A protein and the small-molecule ligand that binds it are described below.
Small molecule (SMILES): N#Cc1cccc(-c2nc(-c3cccnc3)no2)c1

Sequence of chain 1.D:
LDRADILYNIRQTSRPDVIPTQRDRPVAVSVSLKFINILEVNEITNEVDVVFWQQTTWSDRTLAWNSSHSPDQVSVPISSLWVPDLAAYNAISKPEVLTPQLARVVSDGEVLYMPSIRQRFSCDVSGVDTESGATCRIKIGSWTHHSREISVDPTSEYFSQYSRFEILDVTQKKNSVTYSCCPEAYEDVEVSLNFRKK

Sequence of chain 1.C:
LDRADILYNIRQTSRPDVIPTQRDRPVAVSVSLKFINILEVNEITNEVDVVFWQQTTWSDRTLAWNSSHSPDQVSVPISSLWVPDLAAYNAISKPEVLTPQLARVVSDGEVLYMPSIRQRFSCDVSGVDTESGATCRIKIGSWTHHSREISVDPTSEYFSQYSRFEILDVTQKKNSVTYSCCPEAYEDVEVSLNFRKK

Binding-site contacts:
Ligand atom C1 contacts residue LEU112 of chain 1.D at 3.9 Å (hydrophobic).
Ligand atom C1 contacts residue TRP143 of chain 1.C at 3.9 Å (hydrophobic).
Ligand atom C3 contacts residue TRP143 of chain 1.C at 3.7 Å (hydrophobic).
Ligand atom C1 contacts residue MET114 of chain 1.D at 4.2 Å (hydrophobic).
Ligand atom C8 contacts residue MET114 of chain 1.D at 4.1 Å (hydrophobic).
Ligand atom N4 contacts residue TYR192 of chain 1.C at 3.9 Å.
Ligand atom C9 contacts residue TYR185 of chain 1.C at 4.1 Å (hydrophobic).
Ligand atom C5 contacts residue TRP143 of chain 1.C at 3.3 Å (hydrophobic).
Ligand atom C2 contacts residue MET114 of chain 1.D at 3.5 Å (hydrophobic).
Ligand atom N3 contacts residue TRP53 of chain 1.D at 3.2 Å.
Ligand atom C14 contacts residue TYR185 of chain 1.C at 2.9 Å (hydrophobic).
Ligand atom C1 contacts residue THR144 of chain 1.C at 4.2 Å.
Ligand atom C12 contacts residue TRP53 of chain 1.D at 3.9 Å (hydrophobic).
Ligand atom N2 contacts residue TRP143 of chain 1.C at 3.9 Å.
Ligand atom C4 contacts residue LEU112 of chain 1.D at 3.8 Å (hydrophobic).
Ligand atom N1 contacts residue THR144 of chain 1.C at 3.9 Å.
Ligand atom C3 contacts residue LEU112 of chain 1.D at 4.0 Å (hydrophobic).
Ligand atom C6 contacts residue MET114 of chain 1.D at 3.9 Å (hydrophobic).
Ligand atom N4 contacts residue TYR185 of chain 1.C at 3.1 Å (h-bond).
Ligand atom C13 contacts residue TYR89 of chain 1.C at 3.4 Å (hydrophobic).
Ligand atom C3 contacts residue THR144 of chain 1.C at 4.2 Å.
Ligand atom C10 contacts residue TYR89 of chain 1.C at 3.8 Å (hydrophobic).
Ligand atom C12 contacts residue TYR89 of chain 1.C at 4.0 Å (hydrophobic).
Ligand atom C6 contacts residue TRP143 of chain 1.C at 3.4 Å (hydrophobic).
Ligand atom O1 contacts residue TRP143 of chain 1.C at 3.8 Å.
Ligand atom O1 contacts residue TRP53 of chain 1.D at 3.9 Å.
Ligand atom C9 contacts residue TYR89 of chain 1.C at 4.1 Å (hydrophobic).
Ligand atom N1 contacts residue LEU112 of chain 1.D at 4.0 Å.
Ligand atom C7 contacts residue TRP143 of chain 1.C at 3.6 Å (hydrophobic).
Ligand atom C8 contacts residue TRP143 of chain 1.C at 3.1 Å (hydrophobic).
Ligand atom N1 contacts residue ARG104 of chain 1.D at 3.8 Å.
Ligand atom C10 contacts residue TYR192 of chain 1.C at 4.2 Å (hydrophobic).
Ligand atom N3 contacts residue TRP143 of chain 1.C at 4.1 Å.
Ligand atom C2 contacts residue TRP143 of chain 1.C at 3.6 Å (hydrophobic).
Ligand atom C13 contacts residue TYR185 of chain 1.C at 3.4 Å (hydrophobic).
Ligand atom C12 contacts residue TYR185 of chain 1.C at 4.0 Å (hydrophobic).
Ligand atom N4 contacts residue TYR89 of chain 1.C at 3.7 Å.
Ligand atom C10 contacts residue TYR185 of chain 1.C at 3.7 Å (hydrophobic).
Ligand atom C14 contacts residue TYR89 of chain 1.C at 3.4 Å (hydrophobic).
Ligand atom C4 contacts residue THR144 of chain 1.C at 4.2 Å.